Sequence of chain 1.D:
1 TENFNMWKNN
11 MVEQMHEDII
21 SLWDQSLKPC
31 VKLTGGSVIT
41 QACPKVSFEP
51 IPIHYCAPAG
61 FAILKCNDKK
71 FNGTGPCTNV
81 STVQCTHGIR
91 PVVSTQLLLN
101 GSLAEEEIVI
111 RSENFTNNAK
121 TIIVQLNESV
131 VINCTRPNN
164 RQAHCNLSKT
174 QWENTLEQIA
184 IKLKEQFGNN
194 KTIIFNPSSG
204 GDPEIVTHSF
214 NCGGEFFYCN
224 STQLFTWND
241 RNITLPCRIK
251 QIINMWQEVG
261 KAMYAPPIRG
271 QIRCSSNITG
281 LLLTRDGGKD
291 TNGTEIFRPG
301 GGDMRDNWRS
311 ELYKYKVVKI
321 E

A small-molecule ligand and the protein it binds are described below.
Small molecule (SMILES): CC(=O)N[C@@H]1[C@@H](O)[C@H](O)[C@@H](CO)O[C@H]1O

Binding-site contacts:
Ligand atom O7 contacts residue THR78 of chain 1.D at 4.2 Å.
Ligand atom O7 contacts residue ASN79 of chain 1.D at 3.9 Å.
Ligand atom O5 contacts residue ASN79 of chain 1.D at 2.4 Å (h-bond).
Ligand atom C2 contacts residue ASN79 of chain 1.D at 2.3 Å.
Ligand atom C8 contacts residue THR78 of chain 1.D at 3.9 Å.
Ligand atom C1 contacts residue ASN79 of chain 1.D at 1.4 Å.
Ligand atom C4 contacts residue ASN79 of chain 1.D at 4.0 Å.
Ligand atom N2 contacts residue THR78 of chain 1.D at 4.2 Å.
Ligand atom C3 contacts residue ASN79 of chain 1.D at 3.7 Å.
Ligand atom C7 contacts residue THR78 of chain 1.D at 3.9 Å.
Ligand atom C7 contacts residue ASN79 of chain 1.D at 3.8 Å.
Ligand atom N2 contacts residue ASN79 of chain 1.D at 3.0 Å (h-bond).
Ligand atom C5 contacts residue ASN79 of chain 1.D at 3.6 Å.